Sequence of chain 1.A:
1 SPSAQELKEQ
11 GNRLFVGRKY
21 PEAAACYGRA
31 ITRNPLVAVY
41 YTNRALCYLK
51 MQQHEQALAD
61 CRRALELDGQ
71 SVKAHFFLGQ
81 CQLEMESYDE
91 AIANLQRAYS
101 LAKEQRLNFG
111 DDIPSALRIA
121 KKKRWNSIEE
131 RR

Binding-site contacts:
Ligand atom O contacts residue PHE77 of chain 1.A at 3.6 Å.
Ligand atom C contacts residue ASP112 of chain 1.A at 3.6 Å.
Ligand atom CH3 contacts residue ASP112 of chain 1.A at 3.3 Å.
Ligand atom OE2 contacts residue GLN80 of chain 1.A at 2.9 Å (h-bond).
Ligand atom CG2 contacts residue TYR27 of chain 1.A at 3.8 Å (hydrophobic).
Ligand atom OE2 contacts residue PHE76 of chain 1.A at 3.7 Å.
Ligand atom CG2 contacts residue ASP112 of chain 1.A at 3.6 Å.
Ligand atom O contacts residue LYS8 of chain 1.A at 3.0 Å (salt-bridge).
Ligand atom CG1 contacts residue PHE15 of chain 1.A at 3.7 Å (hydrophobic).
Ligand atom CB contacts residue ASN43 of chain 1.A at 3.6 Å.
Ligand atom C contacts residue ASN12 of chain 1.A at 3.6 Å.
Ligand atom OXT contacts residue ASN12 of chain 1.A at 2.9 Å (h-bond).
Ligand atom CG contacts residue LYS73 of chain 1.A at 3.4 Å.
Ligand atom CB contacts residue TYR27 of chain 1.A at 3.7 Å (hydrophobic).
Ligand atom CA contacts residue PHE109 of chain 1.A at 3.7 Å (hydrophobic).
Ligand atom OD1 contacts residue LYS73 of chain 1.A at 3.0 Å (salt-bridge).
Ligand atom OXT contacts residue ASN43 of chain 1.A at 2.9 Å (h-bond).
Ligand atom CD1 contacts residue ILE113 of chain 1.A at 3.7 Å (hydrophobic).
Ligand atom CG1 contacts residue TYR27 of chain 1.A at 3.5 Å (hydrophobic).
Ligand atom CB contacts residue ASN12 of chain 1.A at 3.6 Å.
Ligand atom N contacts residue ASP112 of chain 1.A at 2.9 Å (salt-bridge).
Ligand atom O contacts residue LEU46 of chain 1.A at 3.8 Å.
Ligand atom CG2 contacts residue ASN12 of chain 1.A at 3.4 Å.
Ligand atom C contacts residue LEU46 of chain 1.A at 3.6 Å (hydrophobic).
Ligand atom N contacts residue ASN43 of chain 1.A at 3.0 Å (h-bond).
Ligand atom OXT contacts residue LYS8 of chain 1.A at 3.6 Å.
Ligand atom CG2 contacts residue PHE76 of chain 1.A at 3.5 Å (hydrophobic).
Ligand atom CD1 contacts residue PHE76 of chain 1.A at 3.6 Å (hydrophobic).
Ligand atom O contacts residue LYS73 of chain 1.A at 3.4 Å.
Ligand atom C contacts residue LYS73 of chain 1.A at 3.7 Å.
Ligand atom CD1 contacts residue PHE109 of chain 1.A at 3.8 Å (hydrophobic).
Ligand atom CG1 contacts residue ASN43 of chain 1.A at 3.8 Å.
Ligand atom C contacts residue LYS8 of chain 1.A at 3.8 Å.
Ligand atom OD2 contacts residue LYS73 of chain 1.A at 3.2 Å (salt-bridge).
Ligand atom O contacts residue LYS73 of chain 1.A at 2.8 Å (salt-bridge).
Ligand atom CA contacts residue ASN43 of chain 1.A at 3.5 Å.
Ligand atom N contacts residue LEU46 of chain 1.A at 3.7 Å.
Ligand atom C contacts residue ASN43 of chain 1.A at 3.8 Å.
Ligand atom N contacts residue PHE109 of chain 1.A at 3.8 Å.
Ligand atom CB contacts residue PHE109 of chain 1.A at 3.7 Å (hydrophobic).

The small molecule below binds the protein below.
Small molecule (SMILES): CC[C@H](C)[C@H](NC(C)=O)C(=O)N[C@@H](CCC(=O)O)C(=O)N[C@@H](CCC(=O)O)C(=O)N[C@H](C(=O)N[C@@H](CC(=O)O)C(=O)O)C(C)C